Binding-site contacts:
Ligand atom C8 contacts residue LYS132 of chain 1.I at 4.0 Å.
Ligand atom C4 contacts residue ASN121 of chain 1.I at 4.2 Å.
Ligand atom N2 contacts residue PHE120 of chain 1.I at 4.4 Å.
Ligand atom C8 contacts residue PHE120 of chain 1.I at 4.2 Å (hydrophobic).
Ligand atom O3 contacts residue GLN99 of chain 1.I at 3.9 Å.
Ligand atom C5 contacts residue ASN121 of chain 1.I at 3.7 Å.
Ligand atom C2 contacts residue ASN121 of chain 1.I at 2.4 Å.
Ligand atom O5 contacts residue ASN121 of chain 1.I at 2.4 Å (h-bond).
Ligand atom C1 contacts residue ASN121 of chain 1.I at 1.5 Å.
Ligand atom C7 contacts residue ASN121 of chain 1.I at 4.1 Å.
Ligand atom N2 contacts residue ASN121 of chain 1.I at 2.9 Å (h-bond).
Ligand atom C7 contacts residue LYS132 of chain 1.I at 4.4 Å.
Ligand atom C8 contacts residue SER119 of chain 1.I at 3.5 Å.
Ligand atom C3 contacts residue ASN121 of chain 1.I at 3.7 Å.

This small molecule binds to this protein.
Small molecule (SMILES): CC(=O)N[C@@H]1[C@@H](O)[C@H](O)[C@@H](CO)O[C@H]1O

Sequence of chain 1.I:
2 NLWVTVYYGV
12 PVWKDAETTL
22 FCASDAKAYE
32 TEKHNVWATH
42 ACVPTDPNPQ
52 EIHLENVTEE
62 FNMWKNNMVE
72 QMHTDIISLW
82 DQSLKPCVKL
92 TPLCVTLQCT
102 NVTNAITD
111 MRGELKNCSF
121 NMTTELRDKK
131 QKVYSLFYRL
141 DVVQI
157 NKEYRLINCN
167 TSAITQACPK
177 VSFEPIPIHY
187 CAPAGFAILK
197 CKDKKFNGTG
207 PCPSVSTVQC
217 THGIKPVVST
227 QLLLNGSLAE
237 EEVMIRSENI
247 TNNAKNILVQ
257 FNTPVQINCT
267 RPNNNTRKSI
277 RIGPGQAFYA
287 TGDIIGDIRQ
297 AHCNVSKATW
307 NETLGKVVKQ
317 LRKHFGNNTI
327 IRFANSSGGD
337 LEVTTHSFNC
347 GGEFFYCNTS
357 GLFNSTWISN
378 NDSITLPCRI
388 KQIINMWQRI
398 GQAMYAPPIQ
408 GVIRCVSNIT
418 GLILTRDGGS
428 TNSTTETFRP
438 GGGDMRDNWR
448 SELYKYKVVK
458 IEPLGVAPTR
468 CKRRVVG